The small molecule below binds the protein below.
Small molecule (SMILES): CC(=O)N[C@@H]1[C@@H](O)[C@H](O)[C@@H](CO)O[C@H]1O

Binding-site contacts:
Ligand atom C4 contacts residue ASN282 of chain 3.D at 4.2 Å.
Ligand atom O7 contacts residue ASN282 of chain 3.D at 3.3 Å (h-bond).
Ligand atom N2 contacts residue ASN282 of chain 3.D at 2.9 Å (h-bond).
Ligand atom C3 contacts residue ASN282 of chain 3.D at 3.8 Å.
Ligand atom C7 contacts residue GLN418 of chain 3.D at 4.3 Å.
Ligand atom C8 contacts residue GLN418 of chain 3.D at 3.5 Å.
Ligand atom O6 contacts residue THR284 of chain 3.D at 4.2 Å.
Ligand atom O6 contacts residue ILE303 of chain 3.D at 3.4 Å.
Ligand atom O5 contacts residue ASN282 of chain 3.D at 2.4 Å (h-bond).
Ligand atom C6 contacts residue ILE303 of chain 3.D at 4.3 Å (hydrophobic).
Ligand atom C7 contacts residue ASN282 of chain 3.D at 3.3 Å.
Ligand atom O7 contacts residue GLN418 of chain 3.D at 4.4 Å.
Ligand atom C1 contacts residue ILE303 of chain 3.D at 4.4 Å (hydrophobic).
Ligand atom O5 contacts residue ILE303 of chain 3.D at 3.6 Å.
Ligand atom C5 contacts residue ASN282 of chain 3.D at 3.7 Å.
Ligand atom C1 contacts residue ASN282 of chain 3.D at 1.4 Å.
Ligand atom C8 contacts residue ASN282 of chain 3.D at 4.5 Å.
Ligand atom C2 contacts residue ASN282 of chain 3.D at 2.5 Å.

Sequence of chain 3.D:
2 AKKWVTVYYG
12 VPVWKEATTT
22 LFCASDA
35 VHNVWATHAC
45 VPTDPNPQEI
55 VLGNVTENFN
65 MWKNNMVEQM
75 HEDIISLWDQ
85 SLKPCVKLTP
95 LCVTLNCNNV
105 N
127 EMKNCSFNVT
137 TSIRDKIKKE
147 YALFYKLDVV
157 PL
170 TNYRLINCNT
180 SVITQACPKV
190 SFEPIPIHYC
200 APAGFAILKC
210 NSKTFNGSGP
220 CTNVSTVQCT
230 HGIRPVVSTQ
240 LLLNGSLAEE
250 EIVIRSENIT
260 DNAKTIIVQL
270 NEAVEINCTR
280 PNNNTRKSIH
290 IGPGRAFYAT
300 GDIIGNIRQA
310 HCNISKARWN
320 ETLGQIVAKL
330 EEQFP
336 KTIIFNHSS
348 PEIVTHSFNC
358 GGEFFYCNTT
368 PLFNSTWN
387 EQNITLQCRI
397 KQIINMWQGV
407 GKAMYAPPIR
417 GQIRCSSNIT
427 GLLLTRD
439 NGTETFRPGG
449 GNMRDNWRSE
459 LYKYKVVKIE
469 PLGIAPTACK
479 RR